Binding-site contacts:
Ligand atom C3' contacts residue ASN833 of chain 1.D at 3.6 Å.
Ligand atom O3' contacts residue TYR650 of chain 1.D at 2.9 Å (h-bond).
Ligand atom O3G contacts residue VAL646 of chain 1.D at 3.4 Å (h-bond).
Ligand atom O3B contacts residue CA1 of chain 1.I at 3.7 Å.
Ligand atom O3' contacts residue PRO651 of chain 1.D at 3.6 Å.
Ligand atom O2G contacts residue ARG786 of chain 1.D at 3.3 Å (salt-bridge).
Ligand atom O1A contacts residue LYS829 of chain 1.D at 2.6 Å (salt-bridge).
Ligand atom O2B contacts residue CA1 of chain 1.I at 2.1 Å.
Ligand atom PA contacts residue CA1 of chain 1.I at 3.5 Å.
Ligand atom O1B contacts residue ASN833 of chain 1.D at 3.0 Å (h-bond).
Ligand atom PG contacts residue ARG786 of chain 1.D at 3.7 Å.
Ligand atom O2A contacts residue CA1 of chain 1.I at 2.3 Å.
Ligand atom O3A contacts residue CA1 of chain 1.I at 3.6 Å.
Ligand atom O2B contacts residue VAL646 of chain 1.D at 3.4 Å (h-bond).
Ligand atom O3G contacts residue CA1 of chain 1.I at 2.1 Å.
Ligand atom O2B contacts residue GLY649 of chain 1.D at 3.2 Å (h-bond).
Ligand atom O1B contacts residue SER648 of chain 1.D at 3.7 Å.
Ligand atom O3' contacts residue GLY649 of chain 1.D at 3.7 Å.
Ligand atom O1G contacts residue LYS829 of chain 1.D at 3.7 Å.
Ligand atom C2' contacts residue TYR650 of chain 1.D at 3.4 Å (hydrophobic).
Ligand atom PA contacts residue LYS829 of chain 1.D at 3.5 Å.
Ligand atom C5 contacts residue TYR436 of chain 1.D at 3.6 Å (hydrophobic).
Ligand atom O2G contacts residue ALA647 of chain 1.D at 3.6 Å.
Ligand atom O2B contacts residue ASP882 of chain 1.D at 3.3 Å (salt-bridge).
Ligand atom O3B contacts residue SER648 of chain 1.D at 3.7 Å.
Ligand atom O1G contacts residue ARG786 of chain 1.D at 3.1 Å (salt-bridge).
Ligand atom O2A contacts residue ASP882 of chain 1.D at 3.4 Å (salt-bridge).
Ligand atom PB contacts residue CA1 of chain 1.I at 3.3 Å.
Ligand atom PG contacts residue CA1 of chain 1.I at 3.5 Å.
Ligand atom O3A contacts residue LYS829 of chain 1.D at 3.2 Å (salt-bridge).
Ligand atom O2A contacts residue ASP645 of chain 1.D at 3.6 Å (salt-bridge).
Ligand atom O3B contacts residue ARG786 of chain 1.D at 3.2 Å (salt-bridge).
Ligand atom O2G contacts residue SER648 of chain 1.D at 3.1 Å (h-bond).
Ligand atom O3' contacts residue ASN833 of chain 1.D at 3.6 Å.
Ligand atom C2' contacts residue ASN833 of chain 1.D at 3.7 Å.
Ligand atom O3G contacts residue ASP645 of chain 1.D at 3.4 Å (salt-bridge).
Ligand atom O2 contacts residue TYR836 of chain 1.D at 3.5 Å.
Ligand atom O2B contacts residue SER648 of chain 1.D at 3.4 Å (h-bond).
Ligand atom O2G contacts residue LYS790 of chain 1.D at 2.8 Å (salt-bridge).
Ligand atom C6 contacts residue ASN833 of chain 1.D at 3.7 Å.

Sequence of chain 1.D:
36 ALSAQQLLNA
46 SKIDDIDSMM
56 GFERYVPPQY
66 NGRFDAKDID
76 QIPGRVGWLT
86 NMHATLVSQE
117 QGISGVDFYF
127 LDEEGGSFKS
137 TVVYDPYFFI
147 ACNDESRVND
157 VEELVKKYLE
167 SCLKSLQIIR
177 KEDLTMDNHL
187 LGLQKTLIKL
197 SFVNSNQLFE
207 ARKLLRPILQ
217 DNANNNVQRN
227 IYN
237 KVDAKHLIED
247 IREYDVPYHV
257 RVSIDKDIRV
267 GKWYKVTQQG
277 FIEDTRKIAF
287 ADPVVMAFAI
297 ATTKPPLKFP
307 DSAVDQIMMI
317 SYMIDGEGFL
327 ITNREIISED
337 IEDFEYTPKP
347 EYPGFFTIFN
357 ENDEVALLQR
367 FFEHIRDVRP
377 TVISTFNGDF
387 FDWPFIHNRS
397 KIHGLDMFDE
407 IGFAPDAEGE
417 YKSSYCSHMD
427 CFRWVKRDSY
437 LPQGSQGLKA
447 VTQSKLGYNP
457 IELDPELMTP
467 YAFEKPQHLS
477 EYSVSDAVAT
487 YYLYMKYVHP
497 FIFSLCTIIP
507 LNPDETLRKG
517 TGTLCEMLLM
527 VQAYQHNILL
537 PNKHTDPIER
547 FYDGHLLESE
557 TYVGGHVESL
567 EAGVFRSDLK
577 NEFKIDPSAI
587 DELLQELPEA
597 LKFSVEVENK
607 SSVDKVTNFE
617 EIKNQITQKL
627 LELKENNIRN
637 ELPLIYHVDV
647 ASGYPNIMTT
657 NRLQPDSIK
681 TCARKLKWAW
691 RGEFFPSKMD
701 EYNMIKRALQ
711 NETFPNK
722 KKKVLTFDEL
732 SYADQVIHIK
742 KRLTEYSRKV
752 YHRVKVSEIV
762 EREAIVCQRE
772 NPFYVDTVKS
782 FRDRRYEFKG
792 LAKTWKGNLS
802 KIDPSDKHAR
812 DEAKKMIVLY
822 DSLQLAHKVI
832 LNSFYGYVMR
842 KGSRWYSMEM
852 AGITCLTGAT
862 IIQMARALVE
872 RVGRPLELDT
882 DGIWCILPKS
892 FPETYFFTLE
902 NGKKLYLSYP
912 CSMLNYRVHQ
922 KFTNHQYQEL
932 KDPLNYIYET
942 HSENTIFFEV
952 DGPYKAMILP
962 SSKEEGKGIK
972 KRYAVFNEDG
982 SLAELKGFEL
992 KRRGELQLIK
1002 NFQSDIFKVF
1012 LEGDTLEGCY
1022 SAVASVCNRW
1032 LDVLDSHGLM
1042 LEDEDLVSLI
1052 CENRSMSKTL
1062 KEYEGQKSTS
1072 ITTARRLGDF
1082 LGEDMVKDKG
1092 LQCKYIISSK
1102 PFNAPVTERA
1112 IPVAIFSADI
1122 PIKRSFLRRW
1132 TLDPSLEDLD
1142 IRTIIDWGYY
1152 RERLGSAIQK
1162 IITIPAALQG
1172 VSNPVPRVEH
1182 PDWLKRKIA

The small molecule below binds the protein below.
Small molecule (SMILES): Nc1ccn([C@H]2C[C@H](O)[C@@H](CO[P](=O)(O)O[P](=O)(O)OP(=O)(O)O)O2)c(=O)n1